Sequence of chain 1.A:
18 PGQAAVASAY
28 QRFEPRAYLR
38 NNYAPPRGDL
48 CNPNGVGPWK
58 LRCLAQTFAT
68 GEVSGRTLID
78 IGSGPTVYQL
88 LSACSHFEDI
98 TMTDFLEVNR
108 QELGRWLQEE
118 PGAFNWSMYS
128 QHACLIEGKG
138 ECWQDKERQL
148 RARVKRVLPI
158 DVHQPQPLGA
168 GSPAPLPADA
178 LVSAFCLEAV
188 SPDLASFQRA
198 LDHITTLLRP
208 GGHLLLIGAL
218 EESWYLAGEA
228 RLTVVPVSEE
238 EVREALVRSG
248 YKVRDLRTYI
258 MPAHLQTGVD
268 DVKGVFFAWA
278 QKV

Binding-site contacts:
Ligand atom CL4 contacts residue ARG44 of chain 1.A at 3.7 Å.
Ligand atom C11 contacts residue ASP267 of chain 1.A at 3.6 Å.
Ligand atom C4 contacts residue ASN39 of chain 1.A at 4.1 Å.
Ligand atom C8 contacts residue PHE182 of chain 1.A at 4.2 Å (hydrophobic).
Ligand atom C8 contacts residue ASN39 of chain 1.A at 4.2 Å.
Ligand atom C6 contacts residue TYR35 of chain 1.A at 4.0 Å (hydrophobic).
Ligand atom C1 contacts residue ASN39 of chain 1.A at 3.7 Å.
Ligand atom CL3 contacts residue VAL53 of chain 1.A at 3.5 Å.
Ligand atom C9 contacts residue PHE182 of chain 1.A at 4.2 Å (hydrophobic).
Ligand atom CL4 contacts residue VAL272 of chain 1.A at 3.9 Å.
Ligand atom C5 contacts residue ARG44 of chain 1.A at 4.2 Å.
Ligand atom C9 contacts residue GLU219 of chain 1.A at 3.6 Å.
Ligand atom C3 contacts residue PHE182 of chain 1.A at 3.6 Å (hydrophobic).
Ligand atom C6 contacts residue ASN39 of chain 1.A at 3.7 Å.
Ligand atom C1 contacts residue PHE182 of chain 1.A at 3.9 Å (hydrophobic).
Ligand atom C4 contacts residue ARG44 of chain 1.A at 3.8 Å.
Ligand atom C5 contacts residue PHE182 of chain 1.A at 3.7 Å (hydrophobic).
Ligand atom N10 contacts residue ASP267 of chain 1.A at 3.6 Å.
Ligand atom C3 contacts residue LYS57 of chain 1.A at 4.1 Å.
Ligand atom C1 contacts residue TYR40 of chain 1.A at 3.6 Å (hydrophobic).
Ligand atom CL4 contacts residue MET258 of chain 1.A at 3.6 Å.
Ligand atom N10 contacts residue GLU219 of chain 1.A at 2.8 Å (salt-bridge).
Ligand atom C2 contacts residue TYR40 of chain 1.A at 3.4 Å (hydrophobic).
Ligand atom C9 contacts residue TYR222 of chain 1.A at 4.0 Å (hydrophobic).
Ligand atom CL3 contacts residue LYS57 of chain 1.A at 3.5 Å.
Ligand atom C2 contacts residue PHE182 of chain 1.A at 3.7 Å (hydrophobic).
Ligand atom C5 contacts residue ASN39 of chain 1.A at 3.9 Å.
Ligand atom C2 contacts residue LYS57 of chain 1.A at 3.7 Å.
Ligand atom C2 contacts residue ASN39 of chain 1.A at 3.9 Å.
Ligand atom C4 contacts residue PHE182 of chain 1.A at 3.6 Å (hydrophobic).
Ligand atom CL4 contacts residue VAL269 of chain 1.A at 3.7 Å.
Ligand atom C3 contacts residue ASN39 of chain 1.A at 4.2 Å.
Ligand atom N10 contacts residue TYR222 of chain 1.A at 3.9 Å.
Ligand atom C1 contacts residue TYR35 of chain 1.A at 3.6 Å (hydrophobic).
Ligand atom C8 contacts residue TYR35 of chain 1.A at 3.4 Å (hydrophobic).
Ligand atom CL3 contacts residue PHE182 of chain 1.A at 4.0 Å.
Ligand atom CL4 contacts residue PHE182 of chain 1.A at 4.3 Å.
Ligand atom C6 contacts residue PHE182 of chain 1.A at 3.8 Å (hydrophobic).
Ligand atom C11 contacts residue VAL269 of chain 1.A at 4.3 Å (hydrophobic).
Ligand atom C11 contacts residue GLU219 of chain 1.A at 3.1 Å.

The small molecule below binds the protein below.
Small molecule (SMILES): Clc1ccc2c(c1Cl)CNCC2